A protein and the small-molecule ligand that binds it are described below.
Small molecule (SMILES): Cc1sc2nc(N)[nH]c(=O)c2c1Sc1ccc(C(=O)N[C@@H](CCC(=O)O)C(=O)O)cc1

Binding-site contacts:
Ligand atom C4 contacts residue PHE35 of chain 1.A at 3.5 Å (hydrophobic).
Ligand atom OXT contacts residue ARG33 of chain 1.A at 3.6 Å.
Ligand atom N3 contacts residue NDP1 of chain 1.C at 3.7 Å.
Ligand atom CBG contacts residue ASN65 of chain 1.A at 3.6 Å.
Ligand atom N2 contacts residue GLU31 of chain 1.A at 2.8 Å (salt-bridge).
Ligand atom OAD contacts residue ARG71 of chain 1.A at 2.8 Å (salt-bridge).
Ligand atom C3 contacts residue NDP1 of chain 1.C at 3.3 Å.
Ligand atom N3 contacts residue ILE8 of chain 1.A at 3.7 Å.
Ligand atom N3 contacts residue PHE35 of chain 1.A at 3.5 Å.
Ligand atom OAE contacts residue ASN65 of chain 1.A at 2.9 Å (h-bond).
Ligand atom CAW contacts residue ARG71 of chain 1.A at 3.4 Å.
Ligand atom S4 contacts residue ILE8 of chain 1.A at 3.5 Å (h-bond).
Ligand atom OAG contacts residue ARG71 of chain 1.A at 3.0 Å (salt-bridge).
Ligand atom C13 contacts residue NDP1 of chain 1.C at 3.3 Å.
Ligand atom CAZ contacts residue PHE32 of chain 1.A at 3.6 Å (hydrophobic).
Ligand atom C13 contacts residue VAL116 of chain 1.A at 3.3 Å (hydrophobic).
Ligand atom C1 contacts residue NDP1 of chain 1.C at 3.6 Å.
Ligand atom C2 contacts residue VAL9 of chain 1.A at 3.7 Å (hydrophobic).
Ligand atom OAG contacts residue LEU68 of chain 1.A at 3.6 Å.
Ligand atom OAG contacts residue LYS36 of chain 1.A at 3.6 Å.
Ligand atom N3 contacts residue ALA10 of chain 1.A at 3.7 Å.
Ligand atom S4 contacts residue NDP1 of chain 1.C at 3.4 Å (h-bond).
Ligand atom O6 contacts residue LEU23 of chain 1.A at 3.4 Å.
Ligand atom N2 contacts residue VAL9 of chain 1.A at 3.5 Å (h-bond).
Ligand atom S4 contacts residue PHE35 of chain 1.A at 3.5 Å.
Ligand atom N3 contacts residue VAL9 of chain 1.A at 3.4 Å.
Ligand atom C5 contacts residue NDP1 of chain 1.C at 3.3 Å.
Ligand atom O6 contacts residue PHE32 of chain 1.A at 3.3 Å.
Ligand atom CAW contacts residue LEU68 of chain 1.A at 3.6 Å (hydrophobic).
Ligand atom C13 contacts residue THR57 of chain 1.A at 3.6 Å.
Ligand atom N2 contacts residue THR137 of chain 1.A at 3.6 Å (h-bond).
Ligand atom C4 contacts residue NDP1 of chain 1.C at 3.2 Å.
Ligand atom C2 contacts residue ALA10 of chain 1.A at 3.6 Å (hydrophobic).
Ligand atom CAK contacts residue PHE35 of chain 1.A at 3.5 Å (hydrophobic).
Ligand atom N1 contacts residue GLU31 of chain 1.A at 2.8 Å (salt-bridge).
Ligand atom N1 contacts residue ALA10 of chain 1.A at 3.5 Å.
Ligand atom C6 contacts residue GLU31 of chain 1.A at 3.6 Å.
Ligand atom OAG contacts residue PHE35 of chain 1.A at 3.4 Å.
Ligand atom O6 contacts residue GLU31 of chain 1.A at 3.5 Å (salt-bridge).
Ligand atom OAC contacts residue PHE32 of chain 1.A at 3.6 Å.

Sequence of chain 1.A:
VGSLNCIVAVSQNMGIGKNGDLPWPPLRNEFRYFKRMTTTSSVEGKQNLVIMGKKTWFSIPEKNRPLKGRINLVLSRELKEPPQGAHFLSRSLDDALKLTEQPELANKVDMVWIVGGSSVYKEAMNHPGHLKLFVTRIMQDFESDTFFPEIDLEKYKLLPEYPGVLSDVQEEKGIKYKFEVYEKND